This protein binds this small molecule.
Small molecule (SMILES): COc1cc2c(NC(=O)Cc3cccc(Cl)c3)cncc2cc1F

Sequence of chain 1.B:
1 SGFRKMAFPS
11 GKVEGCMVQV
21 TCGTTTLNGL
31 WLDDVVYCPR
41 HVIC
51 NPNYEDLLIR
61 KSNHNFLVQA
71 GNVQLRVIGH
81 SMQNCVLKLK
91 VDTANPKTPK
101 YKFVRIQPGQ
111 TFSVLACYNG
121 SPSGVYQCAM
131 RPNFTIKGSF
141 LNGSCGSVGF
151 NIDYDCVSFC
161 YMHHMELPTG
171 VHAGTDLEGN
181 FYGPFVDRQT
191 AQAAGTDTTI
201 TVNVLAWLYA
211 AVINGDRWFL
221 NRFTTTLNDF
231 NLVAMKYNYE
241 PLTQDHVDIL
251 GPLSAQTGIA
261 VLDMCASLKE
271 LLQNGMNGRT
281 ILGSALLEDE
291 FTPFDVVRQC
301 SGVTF

Sequence of chain 1.A:
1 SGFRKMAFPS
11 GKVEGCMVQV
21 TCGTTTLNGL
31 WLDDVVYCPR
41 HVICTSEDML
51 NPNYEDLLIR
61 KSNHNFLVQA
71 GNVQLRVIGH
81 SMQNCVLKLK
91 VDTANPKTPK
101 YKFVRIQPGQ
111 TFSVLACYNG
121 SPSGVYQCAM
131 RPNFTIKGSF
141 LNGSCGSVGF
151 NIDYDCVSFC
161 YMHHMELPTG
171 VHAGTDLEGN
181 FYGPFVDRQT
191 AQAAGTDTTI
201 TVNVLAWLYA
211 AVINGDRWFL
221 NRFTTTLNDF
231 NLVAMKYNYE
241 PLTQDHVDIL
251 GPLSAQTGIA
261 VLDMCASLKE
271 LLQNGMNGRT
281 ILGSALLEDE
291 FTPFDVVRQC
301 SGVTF

Binding-site contacts:
Ligand atom O1 contacts residue GLU166 of chain 1.A at 3.2 Å (salt-bridge).
Ligand atom C17 contacts residue ASN142 of chain 1.A at 3.8 Å.
Ligand atom C8 contacts residue GLN189 of chain 1.A at 3.8 Å.
Ligand atom C14 contacts residue GLU166 of chain 1.A at 3.6 Å.
Ligand atom C12 contacts residue HIS41 of chain 1.A at 3.8 Å.
Ligand atom C11 contacts residue HIS164 of chain 1.A at 3.9 Å.
Ligand atom N contacts residue CYS145 of chain 1.A at 3.7 Å.
Ligand atom C16 contacts residue LEU141 of chain 1.A at 3.7 Å (hydrophobic).
Ligand atom C13 contacts residue CYS145 of chain 1.A at 3.9 Å (hydrophobic).
Ligand atom C16 contacts residue PHE140 of chain 1.A at 3.6 Å (hydrophobic).
Ligand atom C14 contacts residue HIS163 of chain 1.A at 3.9 Å.
Ligand atom C12 contacts residue MET165 of chain 1.A at 3.7 Å (hydrophobic).
Ligand atom CL contacts residue MET165 of chain 1.A at 3.7 Å.
Ligand atom O1 contacts residue MET165 of chain 1.A at 3.7 Å.
Ligand atom C15 contacts residue PHE140 of chain 1.A at 4.0 Å (hydrophobic).
Ligand atom C16 contacts residue ASN142 of chain 1.A at 3.8 Å.
Ligand atom C16 contacts residue GLU166 of chain 1.A at 3.6 Å.
Ligand atom C11 contacts residue MET49 of chain 1.A at 3.8 Å (hydrophobic).
Ligand atom C14 contacts residue LEU141 of chain 1.A at 3.7 Å (hydrophobic).
Ligand atom N1 contacts residue PHE140 of chain 1.A at 3.8 Å.
Ligand atom N1 contacts residue HIS172 of chain 1.A at 4.0 Å.
Ligand atom C15 contacts residue GLU166 of chain 1.A at 3.8 Å.
Ligand atom C9 contacts residue GLN189 of chain 1.A at 3.4 Å.
Ligand atom C14 contacts residue SER144 of chain 1.A at 3.9 Å.
Ligand atom CL contacts residue ASP187 of chain 1.A at 3.5 Å.
Ligand atom C13 contacts residue GLU166 of chain 1.A at 3.9 Å.
Ligand atom C14 contacts residue PHE140 of chain 1.A at 3.5 Å (hydrophobic).
Ligand atom C2 contacts residue ASN142 of chain 1.A at 3.8 Å.
Ligand atom C15 contacts residue LEU141 of chain 1.A at 3.8 Å (hydrophobic).
Ligand atom N1 contacts residue HIS163 of chain 1.A at 2.7 Å (h-bond).
Ligand atom CL contacts residue HIS164 of chain 1.A at 3.7 Å.
Ligand atom N1 contacts residue GLU166 of chain 1.A at 3.9 Å.
Ligand atom C13 contacts residue HIS163 of chain 1.A at 3.0 Å.
Ligand atom C10 contacts residue MET49 of chain 1.A at 3.4 Å (hydrophobic).
Ligand atom N1 contacts residue SER144 of chain 1.A at 3.5 Å (h-bond).
Ligand atom CL contacts residue HIS41 of chain 1.A at 3.6 Å.
Ligand atom C13 contacts residue SER144 of chain 1.A at 4.0 Å.
Ligand atom C11 contacts residue MET165 of chain 1.A at 3.6 Å (hydrophobic).
Ligand atom C contacts residue ASN142 of chain 1.A at 3.5 Å.
Ligand atom C12 contacts residue HIS164 of chain 1.A at 3.3 Å.